Binding-site contacts:
Ligand atom N2 contacts residue ASP223 of chain 1.B at 2.8 Å (salt-bridge).
Ligand atom O1 contacts residue 22X1 of chain 1.H at 2.7 Å (h-bond).
Ligand atom O2 contacts residue SER81 of chain 1.B at 3.6 Å (h-bond).
Ligand atom O3 contacts residue TYR17 of chain 1.B at 2.7 Å (h-bond).
Ligand atom C14 contacts residue GLY225 of chain 1.B at 3.6 Å.
Ligand atom C20 contacts residue TYR80 of chain 1.B at 3.5 Å (hydrophobic).
Ligand atom C18 contacts residue VAL124 of chain 1.B at 3.5 Å (hydrophobic).
Ligand atom O1 contacts residue SER227 of chain 1.B at 2.5 Å (h-bond).
Ligand atom C9 contacts residue SER227 of chain 1.B at 3.5 Å.
Ligand atom C9 contacts residue THR15 of chain 1.B at 3.6 Å.
Ligand atom O3 contacts residue GLN16 of chain 1.B at 3.2 Å.
Ligand atom C8 contacts residue GLY225 of chain 1.B at 3.4 Å.
Ligand atom C27 contacts residue 22X1 of chain 1.H at 3.3 Å.
Ligand atom N1 contacts residue GLY225 of chain 1.B at 3.0 Å (h-bond).
Ligand atom N2 contacts residue ASP35 of chain 1.B at 2.8 Å (salt-bridge).
Ligand atom C7 contacts residue PRO115 of chain 1.B at 3.4 Å (hydrophobic).
Ligand atom C28 contacts residue ASP223 of chain 1.B at 3.5 Å.
Ligand atom C28 contacts residue GLY37 of chain 1.B at 3.6 Å.
Ligand atom C23 contacts residue LEU249 of chain 1.A at 3.6 Å (hydrophobic).
Ligand atom C5 contacts residue LEU118 of chain 1.B at 3.5 Å (hydrophobic).
Ligand atom C8 contacts residue SER227 of chain 1.B at 3.3 Å.
Ligand atom C28 contacts residue ASP35 of chain 1.B at 3.4 Å.
Ligand atom C26 contacts residue 22X1 of chain 1.H at 3.3 Å.
Ligand atom C15 contacts residue GLY225 of chain 1.B at 3.5 Å.
Ligand atom C3 contacts residue 22X1 of chain 1.H at 3.5 Å.
Ligand atom O2 contacts residue MET300 of chain 1.B at 3.5 Å (h-bond).
Ligand atom C11 contacts residue THR15 of chain 1.B at 3.5 Å.
Ligand atom C11 contacts residue TYR17 of chain 1.B at 3.6 Å (hydrophobic).
Ligand atom C1 contacts residue SER227 of chain 1.B at 3.5 Å.
Ligand atom C10 contacts residue VAL33 of chain 1.B at 3.6 Å (hydrophobic).
Ligand atom CL1 contacts residue PRO115 of chain 1.B at 3.5 Å.
Ligand atom C15 contacts residue ASP35 of chain 1.B at 3.5 Å.
Ligand atom C12 contacts residue THR224 of chain 1.B at 3.1 Å.
Ligand atom C14 contacts residue ASP223 of chain 1.B at 3.3 Å.
Ligand atom C10 contacts residue GLY225 of chain 1.B at 3.5 Å.
Ligand atom N3 contacts residue GLY225 of chain 1.B at 3.0 Å (h-bond).
Ligand atom C23 contacts residue THR82 of chain 1.B at 3.6 Å.
Ligand atom C5 contacts residue GLN16 of chain 1.B at 3.5 Å.
Ligand atom C13 contacts residue GLY225 of chain 1.B at 3.6 Å.
Ligand atom CL1 contacts residue PHE116 of chain 1.B at 3.3 Å.

Sequence of chain 1.B:
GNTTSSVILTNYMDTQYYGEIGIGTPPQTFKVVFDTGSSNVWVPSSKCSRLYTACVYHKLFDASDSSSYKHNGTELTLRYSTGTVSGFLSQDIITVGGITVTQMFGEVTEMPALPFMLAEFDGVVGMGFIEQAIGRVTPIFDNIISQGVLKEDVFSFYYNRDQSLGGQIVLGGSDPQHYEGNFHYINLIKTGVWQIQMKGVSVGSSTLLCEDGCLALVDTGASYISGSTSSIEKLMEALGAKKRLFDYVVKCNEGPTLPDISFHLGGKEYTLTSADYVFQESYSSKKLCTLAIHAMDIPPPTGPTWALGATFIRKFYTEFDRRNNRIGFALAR

The protein below binds the small molecule below.
Small molecule (SMILES): CNC[C@H](CC1CCCCC1)NC(=O)N1CCC[C@@H]([C@@](O)(CCCNC(C)=O)c2cccc(Cl)c2)C1

Sequence of chain 1.A:
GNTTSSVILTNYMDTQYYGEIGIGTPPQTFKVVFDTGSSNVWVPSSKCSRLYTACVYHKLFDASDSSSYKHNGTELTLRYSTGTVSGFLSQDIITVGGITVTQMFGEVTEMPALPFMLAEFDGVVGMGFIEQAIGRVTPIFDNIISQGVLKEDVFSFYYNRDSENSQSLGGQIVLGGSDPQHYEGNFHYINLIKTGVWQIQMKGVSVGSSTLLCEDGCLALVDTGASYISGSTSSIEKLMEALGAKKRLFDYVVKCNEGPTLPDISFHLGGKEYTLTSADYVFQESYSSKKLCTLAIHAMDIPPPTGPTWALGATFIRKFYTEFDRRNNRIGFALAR